A small-molecule ligand and the protein it binds are described below.
Small molecule (SMILES): Clc1ccc(-n2ccnc2)cc1

Sequence of chain 1.B:
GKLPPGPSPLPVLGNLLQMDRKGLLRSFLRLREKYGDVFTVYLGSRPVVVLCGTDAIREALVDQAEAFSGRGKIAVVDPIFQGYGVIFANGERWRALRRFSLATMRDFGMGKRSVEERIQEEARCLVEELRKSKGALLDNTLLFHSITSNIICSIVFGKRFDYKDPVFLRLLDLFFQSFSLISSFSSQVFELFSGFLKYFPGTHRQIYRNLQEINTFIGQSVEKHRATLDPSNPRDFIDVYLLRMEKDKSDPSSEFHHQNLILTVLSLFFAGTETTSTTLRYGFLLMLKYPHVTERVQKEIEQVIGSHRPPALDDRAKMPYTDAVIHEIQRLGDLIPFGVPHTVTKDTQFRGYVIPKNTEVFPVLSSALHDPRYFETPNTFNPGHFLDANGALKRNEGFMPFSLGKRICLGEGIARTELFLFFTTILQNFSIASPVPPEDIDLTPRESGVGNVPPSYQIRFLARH

Binding-site contacts:
Ligand atom C9 contacts residue PHE278 of chain 1.B at 4.1 Å (hydrophobic).
Ligand atom C11 contacts residue ILE95 of chain 1.B at 4.1 Å (hydrophobic).
Ligand atom C2 contacts residue ALA279 of chain 1.B at 3.6 Å (hydrophobic).
Ligand atom C7 contacts residue PHE278 of chain 1.B at 3.9 Å (hydrophobic).
Ligand atom C4 contacts residue HEM1 of chain 1.J at 3.5 Å.
Ligand atom C10 contacts residue ILE95 of chain 1.B at 4.3 Å (hydrophobic).
Ligand atom C4 contacts residue ILE344 of chain 1.B at 3.8 Å (hydrophobic).
Ligand atom N1 contacts residue ALA279 of chain 1.B at 3.5 Å.
Ligand atom N3 contacts residue ALA279 of chain 1.B at 3.9 Å.
Ligand atom C5 contacts residue ALA279 of chain 1.B at 3.8 Å (hydrophobic).
Ligand atom C2 contacts residue HEM1 of chain 1.J at 3.6 Å.
Ligand atom C5 contacts residue ILE344 of chain 1.B at 3.9 Å (hydrophobic).
Ligand atom CL contacts residue VAL85 of chain 1.B at 4.3 Å.
Ligand atom C4 contacts residue THR283 of chain 1.B at 3.4 Å.
Ligand atom CL contacts residue PHE278 of chain 1.B at 4.2 Å.
Ligand atom N3 contacts residue ILE344 of chain 1.B at 4.3 Å.
Ligand atom C5 contacts residue THR283 of chain 1.B at 3.7 Å.
Ligand atom CL contacts residue PHE89 of chain 1.B at 4.0 Å.
Ligand atom N1 contacts residue ILE344 of chain 1.B at 4.5 Å.
Ligand atom C2 contacts residue ILE95 of chain 1.B at 4.4 Å (hydrophobic).
Ligand atom C4 contacts residue ALA279 of chain 1.B at 4.0 Å (hydrophobic).
Ligand atom C10 contacts residue PHE96 of chain 1.B at 4.2 Å (hydrophobic).
Ligand atom N3 contacts residue HEM1 of chain 1.J at 2.7 Å.
Ligand atom C7 contacts residue ALA279 of chain 1.B at 3.6 Å (hydrophobic).
Ligand atom C6 contacts residue ALA279 of chain 1.B at 3.8 Å (hydrophobic).
Ligand atom C8 contacts residue PHE278 of chain 1.B at 3.2 Å (hydrophobic).
Ligand atom C11 contacts residue VAL348 of chain 1.B at 4.2 Å (hydrophobic).
Ligand atom C6 contacts residue ILE95 of chain 1.B at 4.3 Å (hydrophobic).
Ligand atom CL contacts residue PHE96 of chain 1.B at 3.9 Å.